Sequence of chain 40.A:
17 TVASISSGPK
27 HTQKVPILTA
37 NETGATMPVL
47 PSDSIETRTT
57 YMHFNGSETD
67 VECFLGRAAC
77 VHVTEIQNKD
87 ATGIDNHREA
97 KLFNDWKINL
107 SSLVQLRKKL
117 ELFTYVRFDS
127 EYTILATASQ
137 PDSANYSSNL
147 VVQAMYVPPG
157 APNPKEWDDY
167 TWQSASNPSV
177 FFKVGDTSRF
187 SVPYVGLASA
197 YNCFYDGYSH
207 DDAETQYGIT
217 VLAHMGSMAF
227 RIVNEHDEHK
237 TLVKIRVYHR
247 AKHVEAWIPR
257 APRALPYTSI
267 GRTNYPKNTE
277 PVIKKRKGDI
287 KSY

A small-molecule ligand and the protein it binds are described below.
Small molecule (SMILES): Cc1cc(CCCCCOc2ccc(C3=NCCO3)cc2)on1

Sequence of chain 40.C:
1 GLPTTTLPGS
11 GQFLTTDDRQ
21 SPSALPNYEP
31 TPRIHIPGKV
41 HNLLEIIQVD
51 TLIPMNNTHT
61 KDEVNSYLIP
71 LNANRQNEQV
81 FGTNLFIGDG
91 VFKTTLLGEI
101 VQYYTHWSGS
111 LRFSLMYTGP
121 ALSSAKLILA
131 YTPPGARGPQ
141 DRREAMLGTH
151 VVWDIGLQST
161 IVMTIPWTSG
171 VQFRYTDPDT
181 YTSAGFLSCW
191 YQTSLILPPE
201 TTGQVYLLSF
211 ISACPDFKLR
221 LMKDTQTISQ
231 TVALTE

Binding-site contacts:
Ligand atom C2C contacts residue MET221 of chain 40.A at 4.0 Å (hydrophobic).
Ligand atom C3B contacts residue TYR152 of chain 40.A at 3.7 Å (hydrophobic).
Ligand atom C1B contacts residue VAL188 of chain 40.A at 3.8 Å (hydrophobic).
Ligand atom C5 contacts residue MET221 of chain 40.A at 3.6 Å (hydrophobic).
Ligand atom N3A contacts residue PRO174 of chain 40.A at 3.7 Å.
Ligand atom C5B contacts residue TYR128 of chain 40.A at 4.0 Å (hydrophobic).
Ligand atom O1 contacts residue MET221 of chain 40.A at 2.5 Å (h-bond).
Ligand atom C4A contacts residue PRO174 of chain 40.A at 3.1 Å (hydrophobic).
Ligand atom C2C contacts residue TYR197 of chain 40.A at 3.7 Å (hydrophobic).
Ligand atom C4B contacts residue PHE186 of chain 40.A at 3.6 Å (hydrophobic).
Ligand atom C2B contacts residue VAL188 of chain 40.A at 3.5 Å (hydrophobic).
Ligand atom C3B contacts residue VAL188 of chain 40.A at 3.8 Å (hydrophobic).
Ligand atom O1A contacts residue PHE186 of chain 40.A at 3.0 Å.
Ligand atom C3C contacts residue TYR128 of chain 40.A at 3.4 Å (hydrophobic).
Ligand atom C4B contacts residue TYR152 of chain 40.A at 3.8 Å (hydrophobic).
Ligand atom C2A contacts residue PHE186 of chain 40.A at 3.3 Å (hydrophobic).
Ligand atom C1B contacts residue ILE104 of chain 40.A at 4.0 Å (hydrophobic).
Ligand atom C5B contacts residue MET224 of chain 40.A at 3.8 Å (hydrophobic).
Ligand atom N3A contacts residue ALA24 of chain 40.C at 3.8 Å.
Ligand atom C5B contacts residue PHE186 of chain 40.A at 3.9 Å (hydrophobic).
Ligand atom N3A contacts residue PHE186 of chain 40.A at 4.0 Å.
Ligand atom C1C contacts residue LEU106 of chain 40.A at 4.0 Å (hydrophobic).
Ligand atom C1C contacts residue TYR128 of chain 40.A at 3.9 Å (hydrophobic).
Ligand atom C5C contacts residue VAL191 of chain 40.A at 3.8 Å (hydrophobic).
Ligand atom C6B contacts residue TYR128 of chain 40.A at 3.3 Å (hydrophobic).
Ligand atom O1B contacts residue ILE104 of chain 40.A at 3.9 Å.
Ligand atom C5A contacts residue PHE186 of chain 40.A at 3.5 Å (hydrophobic).
Ligand atom C2A contacts residue TYR152 of chain 40.A at 3.6 Å (hydrophobic).
Ligand atom C5C contacts residue VAL188 of chain 40.A at 4.1 Å (hydrophobic).
Ligand atom C6B contacts residue ILE104 of chain 40.A at 3.6 Å (hydrophobic).
Ligand atom C1C contacts residue MET221 of chain 40.A at 4.0 Å (hydrophobic).
Ligand atom O1B contacts residue TYR128 of chain 40.A at 3.4 Å (h-bond).
Ligand atom C1B contacts residue TYR128 of chain 40.A at 3.6 Å (hydrophobic).
Ligand atom C4C contacts residue VAL188 of chain 40.A at 3.7 Å (hydrophobic).
Ligand atom C4 contacts residue LEU106 of chain 40.A at 3.5 Å (hydrophobic).
Ligand atom N3A contacts residue TYR152 of chain 40.A at 3.5 Å.
Ligand atom C5A contacts residue ALA150 of chain 40.A at 4.0 Å (hydrophobic).
Ligand atom C5A contacts residue VAL176 of chain 40.A at 3.6 Å (hydrophobic).
Ligand atom C4C contacts residue VAL191 of chain 40.A at 3.0 Å (hydrophobic).
Ligand atom N2 contacts residue MET221 of chain 40.A at 3.4 Å (h-bond).